Sequence of chain 3.L:
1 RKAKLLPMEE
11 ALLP

Binding-site contacts:
Ligand atom C contacts residue LEU159 of chain 3.F at 0.7 Å (hydrophobic).
Ligand atom CB contacts residue ILE113 of chain 3.F at 1.3 Å (hydrophobic).
Ligand atom C contacts residue LEU93 of chain 3.F at 0.8 Å (hydrophobic).
Ligand atom CZ contacts residue ILE104 of chain 3.F at 1.3 Å (hydrophobic).
Ligand atom C contacts residue LEU91 of chain 3.F at 1.0 Å (hydrophobic).
Ligand atom OG1 contacts residue TRP84 of chain 3.F at 1.3 Å.
Ligand atom CB contacts residue LEU91 of chain 3.F at 0.8 Å (hydrophobic).
Ligand atom CB contacts residue SER148 of chain 3.F at 1.3 Å.
Ligand atom CG contacts residue THR1061 of chain 3.D at 1.1 Å.
Ligand atom N contacts residue ILE113 of chain 3.F at 1.2 Å.
Ligand atom CB contacts residue THR1061 of chain 3.D at 1.0 Å.
Ligand atom CD contacts residue LYS73 of chain 3.F at 1.2 Å.
Ligand atom O contacts residue ILE113 of chain 3.F at 0.7 Å.
Ligand atom N contacts residue LEU159 of chain 3.F at 1.4 Å (h-bond).
Ligand atom O contacts residue LEU91 of chain 3.F at 1.2 Å.
Ligand atom CA contacts residue LEU93 of chain 3.F at 1.2 Å (hydrophobic).
Ligand atom C contacts residue LEU159 of chain 3.F at 0.8 Å (hydrophobic).
Ligand atom ND2 contacts residue LEU159 of chain 3.F at 1.3 Å (h-bond).
Ligand atom CE1 contacts residue PRO99 of chain 3.F at 1.1 Å (hydrophobic).
Ligand atom OD1 contacts residue LEU159 of chain 3.F at 1.0 Å (h-bond).
Ligand atom CD1 contacts residue SER89 of chain 3.F at 1.0 Å.
Ligand atom CA contacts residue LEU91 of chain 3.F at 1.1 Å (hydrophobic).
Ligand atom CD contacts residue THR114 of chain 3.F at 1.3 Å.
Ligand atom CE2 contacts residue TYR106 of chain 3.F at 1.3 Å (hydrophobic).
Ligand atom NE2 contacts residue PRO99 of chain 3.F at 0.6 Å.
Ligand atom OG contacts residue ALA115 of chain 3.F at 1.3 Å (h-bond).
Ligand atom N contacts residue LEU159 of chain 3.F at 1.2 Å.
Ligand atom C contacts residue ILE113 of chain 3.F at 1.2 Å (hydrophobic).
Ligand atom CA contacts residue ILE113 of chain 3.F at 0.7 Å (hydrophobic).
Ligand atom CB contacts residue TRP84 of chain 3.F at 1.4 Å (hydrophobic).
Ligand atom CA contacts residue LEU91 of chain 3.F at 0.8 Å (hydrophobic).
Ligand atom CA contacts residue ILE113 of chain 3.F at 0.8 Å (hydrophobic).
Ligand atom N contacts residue LEU91 of chain 3.F at 0.7 Å.
Ligand atom CG contacts residue LEU159 of chain 3.F at 0.6 Å (hydrophobic).
Ligand atom N contacts residue THR160 of chain 3.F at 1.0 Å (h-bond).
Ligand atom NH2 contacts residue ALA3 of chain 3.L at 1.1 Å.
Ligand atom O contacts residue LEU159 of chain 3.F at 0.9 Å.
Ligand atom NE contacts residue ILE104 of chain 3.F at 0.7 Å.
Ligand atom N contacts residue LEU93 of chain 3.F at 0.9 Å.
Ligand atom CD contacts residue ILE104 of chain 3.F at 1.2 Å (hydrophobic).

Sequence of chain 3.F:
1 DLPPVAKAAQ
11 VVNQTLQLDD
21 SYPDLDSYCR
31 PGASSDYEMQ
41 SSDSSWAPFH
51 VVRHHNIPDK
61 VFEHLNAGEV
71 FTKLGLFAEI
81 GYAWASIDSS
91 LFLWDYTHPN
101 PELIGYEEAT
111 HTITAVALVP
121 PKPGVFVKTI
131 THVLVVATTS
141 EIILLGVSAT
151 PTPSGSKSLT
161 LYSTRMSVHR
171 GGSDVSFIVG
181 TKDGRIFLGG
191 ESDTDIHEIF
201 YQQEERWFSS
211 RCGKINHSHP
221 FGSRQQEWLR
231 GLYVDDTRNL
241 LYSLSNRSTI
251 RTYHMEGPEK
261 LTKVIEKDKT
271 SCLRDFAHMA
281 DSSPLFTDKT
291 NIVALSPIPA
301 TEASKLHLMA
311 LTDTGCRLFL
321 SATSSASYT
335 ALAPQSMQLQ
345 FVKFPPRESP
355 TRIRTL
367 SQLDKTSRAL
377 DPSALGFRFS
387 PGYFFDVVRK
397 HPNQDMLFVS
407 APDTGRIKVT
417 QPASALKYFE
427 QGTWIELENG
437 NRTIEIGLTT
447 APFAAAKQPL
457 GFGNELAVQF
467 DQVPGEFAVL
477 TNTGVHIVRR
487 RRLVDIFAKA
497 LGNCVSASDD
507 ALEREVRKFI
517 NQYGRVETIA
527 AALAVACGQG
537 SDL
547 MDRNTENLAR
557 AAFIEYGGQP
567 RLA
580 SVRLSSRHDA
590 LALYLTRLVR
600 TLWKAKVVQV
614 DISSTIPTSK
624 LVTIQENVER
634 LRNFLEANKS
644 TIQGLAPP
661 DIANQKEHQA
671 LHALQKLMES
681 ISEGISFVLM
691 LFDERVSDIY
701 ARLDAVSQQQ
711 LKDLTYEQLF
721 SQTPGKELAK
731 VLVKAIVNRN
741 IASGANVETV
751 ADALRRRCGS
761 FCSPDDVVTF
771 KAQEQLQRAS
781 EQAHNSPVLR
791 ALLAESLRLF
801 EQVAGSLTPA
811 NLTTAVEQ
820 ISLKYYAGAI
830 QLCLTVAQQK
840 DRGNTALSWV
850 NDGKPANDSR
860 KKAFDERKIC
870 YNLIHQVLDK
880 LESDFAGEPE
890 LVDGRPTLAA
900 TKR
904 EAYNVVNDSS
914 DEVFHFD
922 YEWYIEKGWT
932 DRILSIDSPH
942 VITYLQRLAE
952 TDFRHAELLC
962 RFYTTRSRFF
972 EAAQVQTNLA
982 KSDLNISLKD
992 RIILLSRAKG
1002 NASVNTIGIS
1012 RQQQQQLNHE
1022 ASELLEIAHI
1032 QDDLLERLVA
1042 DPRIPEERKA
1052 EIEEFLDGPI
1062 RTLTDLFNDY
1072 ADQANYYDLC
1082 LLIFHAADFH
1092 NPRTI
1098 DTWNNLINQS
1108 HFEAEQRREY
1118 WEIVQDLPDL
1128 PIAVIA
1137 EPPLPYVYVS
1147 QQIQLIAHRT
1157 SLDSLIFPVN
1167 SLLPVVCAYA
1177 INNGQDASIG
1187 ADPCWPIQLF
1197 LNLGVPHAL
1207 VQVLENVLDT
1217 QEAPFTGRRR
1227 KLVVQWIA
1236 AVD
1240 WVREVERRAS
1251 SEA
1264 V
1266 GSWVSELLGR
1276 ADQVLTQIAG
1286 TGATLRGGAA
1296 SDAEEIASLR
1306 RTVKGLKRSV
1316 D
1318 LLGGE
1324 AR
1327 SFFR

A protein and the small-molecule ligand that binds it are described below.
Small molecule (SMILES): CC[C@H](C)[C@H](NC(=O)[C@@H](NC(=O)[C@H](CC(C)C)NC(=O)[C@H](CCCCN)NC(=O)[C@H](CCCCN)NC(=O)[C@@H](N)Cc1cnc[nH]1)C(C)C)C(=O)N[C@@H](CC(N)=O)C(=O)N[C@@H](CCCCN)C(=O)N[C@@H](CC(=O)O)C(=O)N[C@@H](CCSC)C(=O)N[C@@H](CCCN=C(N)N)C(=O)N[C@H](C(=O)N[C@@H](CC(=O)O)C(=O)N[C@@H](CC(C)C)C(=O)N[C@@H](Cc1ccccc1)C(=O)N[C@@H](CO)C(=O)N1CCC[C@H]1C(=O)N1CCC[C@H]1C(=O)N[C@H](C=O)CC(N)=O)[C@@H](C)O

Sequence of chain 3.D:
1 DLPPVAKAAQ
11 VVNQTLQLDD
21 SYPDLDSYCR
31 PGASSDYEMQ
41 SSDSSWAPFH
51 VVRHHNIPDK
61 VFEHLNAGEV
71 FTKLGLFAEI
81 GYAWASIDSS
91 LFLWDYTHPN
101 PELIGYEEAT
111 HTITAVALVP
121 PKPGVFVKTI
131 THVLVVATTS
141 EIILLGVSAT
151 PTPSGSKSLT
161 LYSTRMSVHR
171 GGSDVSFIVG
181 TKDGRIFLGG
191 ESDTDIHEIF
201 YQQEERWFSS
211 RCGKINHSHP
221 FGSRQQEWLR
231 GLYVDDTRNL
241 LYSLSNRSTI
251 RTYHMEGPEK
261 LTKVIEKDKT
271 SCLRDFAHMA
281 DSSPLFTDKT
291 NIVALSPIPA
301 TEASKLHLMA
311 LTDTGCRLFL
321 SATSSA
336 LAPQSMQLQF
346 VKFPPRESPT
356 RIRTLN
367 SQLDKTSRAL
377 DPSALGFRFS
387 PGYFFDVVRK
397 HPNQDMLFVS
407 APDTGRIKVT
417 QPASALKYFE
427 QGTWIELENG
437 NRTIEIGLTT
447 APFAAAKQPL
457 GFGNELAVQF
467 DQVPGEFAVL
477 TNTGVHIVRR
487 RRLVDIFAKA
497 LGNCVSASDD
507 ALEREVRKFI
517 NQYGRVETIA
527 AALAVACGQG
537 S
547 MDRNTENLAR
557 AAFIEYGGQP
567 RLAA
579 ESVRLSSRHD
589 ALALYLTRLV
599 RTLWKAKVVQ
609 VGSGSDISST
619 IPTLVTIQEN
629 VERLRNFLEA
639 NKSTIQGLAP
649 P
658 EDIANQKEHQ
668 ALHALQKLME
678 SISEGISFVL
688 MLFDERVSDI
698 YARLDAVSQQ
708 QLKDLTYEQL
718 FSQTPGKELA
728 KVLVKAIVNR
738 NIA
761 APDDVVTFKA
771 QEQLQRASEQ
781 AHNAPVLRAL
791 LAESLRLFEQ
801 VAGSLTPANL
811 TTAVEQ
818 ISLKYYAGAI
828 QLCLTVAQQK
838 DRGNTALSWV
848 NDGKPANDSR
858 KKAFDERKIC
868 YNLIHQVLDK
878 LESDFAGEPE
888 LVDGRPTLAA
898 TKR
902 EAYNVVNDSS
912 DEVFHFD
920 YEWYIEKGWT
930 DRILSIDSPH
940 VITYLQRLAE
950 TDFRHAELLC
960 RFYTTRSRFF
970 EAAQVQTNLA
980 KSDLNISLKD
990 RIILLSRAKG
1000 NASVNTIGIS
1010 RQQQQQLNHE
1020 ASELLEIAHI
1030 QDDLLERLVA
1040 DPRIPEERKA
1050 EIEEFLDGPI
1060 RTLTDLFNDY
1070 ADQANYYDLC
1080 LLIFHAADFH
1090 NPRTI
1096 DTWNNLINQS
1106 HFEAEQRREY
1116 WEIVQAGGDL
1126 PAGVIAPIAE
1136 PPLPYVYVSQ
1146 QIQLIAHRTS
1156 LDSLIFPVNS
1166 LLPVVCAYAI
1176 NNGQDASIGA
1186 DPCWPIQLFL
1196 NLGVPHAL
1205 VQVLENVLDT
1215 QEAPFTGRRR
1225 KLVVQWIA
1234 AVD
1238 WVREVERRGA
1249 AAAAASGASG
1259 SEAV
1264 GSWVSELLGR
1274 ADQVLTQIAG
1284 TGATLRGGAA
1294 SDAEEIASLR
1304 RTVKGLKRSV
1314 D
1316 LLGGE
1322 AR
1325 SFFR